Sequence of chain 1.A:
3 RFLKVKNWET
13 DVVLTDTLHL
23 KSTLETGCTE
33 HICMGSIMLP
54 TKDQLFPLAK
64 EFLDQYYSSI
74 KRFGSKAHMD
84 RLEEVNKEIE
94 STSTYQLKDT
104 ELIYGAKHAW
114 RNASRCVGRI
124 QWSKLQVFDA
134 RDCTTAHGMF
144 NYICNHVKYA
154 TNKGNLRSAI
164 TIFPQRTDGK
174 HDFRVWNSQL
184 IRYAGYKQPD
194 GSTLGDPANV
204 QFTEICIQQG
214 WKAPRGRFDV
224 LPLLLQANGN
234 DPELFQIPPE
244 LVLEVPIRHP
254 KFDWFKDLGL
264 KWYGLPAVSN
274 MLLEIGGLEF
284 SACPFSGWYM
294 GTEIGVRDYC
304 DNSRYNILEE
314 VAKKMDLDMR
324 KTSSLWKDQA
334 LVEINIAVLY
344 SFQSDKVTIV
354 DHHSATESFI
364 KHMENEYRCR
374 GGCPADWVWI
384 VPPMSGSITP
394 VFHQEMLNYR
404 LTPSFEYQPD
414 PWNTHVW

This protein binds this small molecule.
Small molecule (SMILES): Nc1cccc(C[C@@H]2CNC[C@@H]2Oc2cccc(Oc3ccccc3)c2)n1

Binding-site contacts:
Ligand atom O10 contacts residue HEM1 of chain 1.C at 3.3 Å (h-bond).
Ligand atom N02 contacts residue PRO269 of chain 1.A at 3.8 Å.
Ligand atom C2' contacts residue GLU296 of chain 1.A at 3.9 Å.
Ligand atom C05 contacts residue HEM1 of chain 1.C at 4.0 Å.
Ligand atom N01 contacts residue HEM1 of chain 1.C at 3.9 Å.
Ligand atom C11 contacts residue HEM1 of chain 1.C at 3.4 Å.
Ligand atom C07 contacts residue GLU296 of chain 1.A at 3.8 Å.
Ligand atom N02 contacts residue TRP291 of chain 1.A at 2.8 Å (h-bond).
Ligand atom C02 contacts residue PRO269 of chain 1.A at 3.9 Å (hydrophobic).
Ligand atom N1' contacts residue GLN182 of chain 1.A at 3.0 Å.
Ligand atom C06 contacts residue HEM1 of chain 1.C at 4.0 Å.
Ligand atom C23 contacts residue TRP10 of chain 1.B at 3.6 Å (hydrophobic).
Ligand atom C3' contacts residue GLU296 of chain 1.A at 3.3 Å.
Ligand atom C12 contacts residue GLN182 of chain 1.A at 4.0 Å.
Ligand atom N02 contacts residue TYR292 of chain 1.A at 3.6 Å.
Ligand atom C2' contacts residue GLN182 of chain 1.A at 4.0 Å.
Ligand atom C2' contacts residue PRO269 of chain 1.A at 4.0 Å (hydrophobic).
Ligand atom C2' contacts residue VAL271 of chain 1.A at 3.9 Å (hydrophobic).
Ligand atom C04 contacts residue HEM1 of chain 1.C at 3.8 Å.
Ligand atom N02 contacts residue MET293 of chain 1.A at 4.0 Å.
Ligand atom O20 contacts residue HEM1 of chain 1.C at 3.5 Å (h-bond).
Ligand atom O20 contacts residue TRP382 of chain 1.A at 4.0 Å.
Ligand atom C15 contacts residue HEM1 of chain 1.C at 3.7 Å.
Ligand atom C02 contacts residue GLU296 of chain 1.A at 3.5 Å.
Ligand atom C5' contacts residue GLN182 of chain 1.A at 3.0 Å.
Ligand atom C03 contacts residue PRO269 of chain 1.A at 3.8 Å (hydrophobic).
Ligand atom C02 contacts residue HEM1 of chain 1.C at 3.7 Å.
Ligand atom C3' contacts residue HEM1 of chain 1.C at 3.8 Å.
Ligand atom C05 contacts residue VAL271 of chain 1.A at 3.8 Å (hydrophobic).
Ligand atom C06 contacts residue GLU296 of chain 1.A at 3.7 Å.
Ligand atom C03 contacts residue HEM1 of chain 1.C at 3.4 Å.
Ligand atom C16 contacts residue HEM1 of chain 1.C at 3.0 Å.
Ligand atom N02 contacts residue GLU296 of chain 1.A at 2.7 Å (salt-bridge).
Ligand atom C07 contacts residue VAL271 of chain 1.A at 3.6 Å (hydrophobic).
Ligand atom C02 contacts residue TRP291 of chain 1.A at 3.8 Å (hydrophobic).
Ligand atom C07 contacts residue HEM1 of chain 1.C at 3.6 Å.
Ligand atom N02 contacts residue HEM1 of chain 1.C at 3.6 Å.
Ligand atom N01 contacts residue GLU296 of chain 1.A at 2.7 Å (salt-bridge).
Ligand atom C03 contacts residue TRP291 of chain 1.A at 3.9 Å (hydrophobic).
Ligand atom C4' contacts residue HEM1 of chain 1.C at 3.1 Å.

Sequence of chain 1.B:
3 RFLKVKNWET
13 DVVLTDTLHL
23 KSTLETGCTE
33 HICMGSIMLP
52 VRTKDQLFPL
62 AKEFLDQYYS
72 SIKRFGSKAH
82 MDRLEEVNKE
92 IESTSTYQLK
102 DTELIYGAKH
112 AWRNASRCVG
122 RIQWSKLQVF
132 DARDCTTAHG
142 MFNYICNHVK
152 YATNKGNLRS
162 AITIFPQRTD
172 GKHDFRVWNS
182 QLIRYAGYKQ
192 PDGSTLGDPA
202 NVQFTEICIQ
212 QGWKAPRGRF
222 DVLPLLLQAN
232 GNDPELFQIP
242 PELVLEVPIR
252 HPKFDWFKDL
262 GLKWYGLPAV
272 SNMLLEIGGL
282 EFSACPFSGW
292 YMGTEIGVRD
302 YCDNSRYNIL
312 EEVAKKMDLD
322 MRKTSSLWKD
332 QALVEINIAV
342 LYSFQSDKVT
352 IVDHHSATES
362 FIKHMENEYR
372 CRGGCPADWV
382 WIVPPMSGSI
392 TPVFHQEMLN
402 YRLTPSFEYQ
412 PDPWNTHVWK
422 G